Sequence of chain 6.A:
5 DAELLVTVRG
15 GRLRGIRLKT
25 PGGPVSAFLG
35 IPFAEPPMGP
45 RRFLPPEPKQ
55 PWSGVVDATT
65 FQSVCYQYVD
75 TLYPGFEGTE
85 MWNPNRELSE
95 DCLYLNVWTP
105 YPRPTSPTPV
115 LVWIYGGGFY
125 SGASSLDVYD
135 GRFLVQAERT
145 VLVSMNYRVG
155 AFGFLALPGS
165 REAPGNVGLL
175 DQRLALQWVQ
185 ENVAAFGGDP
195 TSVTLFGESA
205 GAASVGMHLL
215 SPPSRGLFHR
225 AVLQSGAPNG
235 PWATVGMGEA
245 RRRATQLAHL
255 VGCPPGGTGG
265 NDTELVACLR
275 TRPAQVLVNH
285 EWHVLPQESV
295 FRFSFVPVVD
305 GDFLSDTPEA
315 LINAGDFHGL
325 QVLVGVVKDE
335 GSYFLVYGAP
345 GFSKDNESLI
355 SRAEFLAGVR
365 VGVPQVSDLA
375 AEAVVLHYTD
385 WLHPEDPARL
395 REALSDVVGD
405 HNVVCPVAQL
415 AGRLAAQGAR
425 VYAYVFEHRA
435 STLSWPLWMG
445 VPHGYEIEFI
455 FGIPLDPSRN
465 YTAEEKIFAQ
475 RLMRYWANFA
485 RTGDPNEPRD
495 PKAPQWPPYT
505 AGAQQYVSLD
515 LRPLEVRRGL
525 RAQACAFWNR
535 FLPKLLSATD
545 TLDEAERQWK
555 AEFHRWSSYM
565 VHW

Binding-site contacts:
Ligand atom C5 contacts residue ASN350 of chain 6.A at 3.7 Å.
Ligand atom O5 contacts residue SER347 of chain 6.A at 3.5 Å.
Ligand atom C6 contacts residue SER347 of chain 6.A at 4.3 Å.
Ligand atom C1 contacts residue ASN350 of chain 6.A at 4.4 Å.
Ligand atom C5 contacts residue SER347 of chain 6.A at 4.2 Å.
Ligand atom C5 contacts residue ASP349 of chain 6.A at 4.2 Å.
Ligand atom O5 contacts residue GLY345 of chain 6.A at 4.3 Å.
Ligand atom O5 contacts residue ASN350 of chain 6.A at 2.3 Å (h-bond).
Ligand atom O5 contacts residue ASN350 of chain 6.A at 3.8 Å.
Ligand atom C2 contacts residue GLY345 of chain 6.A at 4.4 Å.
Ligand atom O7 contacts residue GLY345 of chain 6.A at 3.3 Å (h-bond).
Ligand atom C1 contacts residue ASN350 of chain 6.A at 1.5 Å.
Ligand atom C3 contacts residue GLY345 of chain 6.A at 4.5 Å.
Ligand atom N2 contacts residue ASN350 of chain 6.A at 3.0 Å (h-bond).
Ligand atom C5 contacts residue SER347 of chain 6.A at 4.3 Å.
Ligand atom C5 contacts residue GLY345 of chain 6.A at 4.4 Å.
Ligand atom C7 contacts residue ASN350 of chain 6.A at 3.8 Å.
Ligand atom C7 contacts residue GLY345 of chain 6.A at 4.5 Å.
Ligand atom O7 contacts residue PRO344 of chain 6.A at 4.0 Å.
Ligand atom C6 contacts residue ASP349 of chain 6.A at 3.2 Å.
Ligand atom C6 contacts residue SER347 of chain 6.A at 3.2 Å.
Ligand atom C1 contacts residue GLY345 of chain 6.A at 3.9 Å.
Ligand atom O6 contacts residue SER347 of chain 6.A at 4.0 Å.
Ligand atom C8 contacts residue PHE346 of chain 6.A at 4.3 Å (hydrophobic).
Ligand atom C3 contacts residue ASN350 of chain 6.A at 3.9 Å.
Ligand atom N2 contacts residue GLY345 of chain 6.A at 4.4 Å.
Ligand atom C4 contacts residue ASN350 of chain 6.A at 4.3 Å.
Ligand atom C1 contacts residue SER347 of chain 6.A at 4.2 Å.
Ligand atom C2 contacts residue ASN350 of chain 6.A at 2.5 Å.
Ligand atom O5 contacts residue SER347 of chain 6.A at 4.2 Å.
Ligand atom O7 contacts residue ASN350 of chain 6.A at 3.5 Å.

The small molecule below binds the protein below.
Small molecule (SMILES): CC(=O)N[C@H]1[C@H](O[C@H]2[C@H](O)[C@@H](NC(C)=O)CO[C@@H]2CO[C@H]2O[C@@H](C)[C@@H](O)[C@@H](O)[C@@H]2O)O[C@H](CO)[C@@H](O)[C@@H]1O